This small molecule binds to this protein.
Small molecule (SMILES): Nc1nnc(CCCl)s1

Binding-site contacts:
Ligand atom CAC contacts residue PRO230 of chain 1.B at 3.9 Å (hydrophobic).
Ligand atom NAF contacts residue TYR194 of chain 1.B at 4.3 Å.
Ligand atom CLA contacts residue MET233 of chain 1.B at 4.1 Å.
Ligand atom CAD contacts residue PRO230 of chain 1.B at 4.0 Å (hydrophobic).
Ligand atom NAA contacts residue NAP1 of chain 1.I at 3.1 Å (h-bond).
Ligand atom NAF contacts residue GLY225 of chain 1.B at 4.4 Å.
Ligand atom CLA contacts residue TRP241 of chain 1.B at 3.7 Å.
Ligand atom CAH contacts residue PHE117 of chain 1.B at 3.8 Å (hydrophobic).
Ligand atom CAD contacts residue NAP1 of chain 1.I at 3.6 Å.
Ligand atom CAH contacts residue TYR194 of chain 1.B at 3.4 Å (hydrophobic).
Ligand atom CAD contacts residue VAL226 of chain 1.B at 4.3 Å (hydrophobic).
Ligand atom NAE contacts residue PHE117 of chain 1.B at 3.7 Å.
Ligand atom CAC contacts residue PHE117 of chain 1.B at 4.1 Å (hydrophobic).
Ligand atom CAI contacts residue PHE117 of chain 1.B at 4.0 Å (hydrophobic).
Ligand atom NAA contacts residue PHE117 of chain 1.B at 3.6 Å.
Ligand atom CAI contacts residue NAP1 of chain 1.I at 3.5 Å.
Ligand atom NAA contacts residue TYR194 of chain 1.B at 2.9 Å (h-bond).
Ligand atom NAE contacts residue NAP1 of chain 1.I at 3.4 Å.
Ligand atom SAG contacts residue PHE117 of chain 1.B at 3.9 Å.
Ligand atom NAE contacts residue ASP181 of chain 1.B at 3.3 Å (salt-bridge).
Ligand atom SAG contacts residue PRO230 of chain 1.B at 4.2 Å.
Ligand atom CAH contacts residue NAP1 of chain 1.I at 3.6 Å.
Ligand atom NAF contacts residue PHE117 of chain 1.B at 4.0 Å.
Ligand atom CAC contacts residue MET233 of chain 1.B at 3.9 Å (hydrophobic).
Ligand atom CAH contacts residue ASP181 of chain 1.B at 4.4 Å.
Ligand atom CAC contacts residue DTU1 of chain 1.K at 4.0 Å.
Ligand atom CLA contacts residue DTU1 of chain 1.K at 3.4 Å.
Ligand atom CLA contacts residue VAL226 of chain 1.B at 3.9 Å.
Ligand atom CAD contacts residue GLY225 of chain 1.B at 4.5 Å.
Ligand atom NAE contacts residue TYR194 of chain 1.B at 3.2 Å (h-bond).
Ligand atom NAF contacts residue NAP1 of chain 1.I at 3.4 Å.
Ligand atom SAG contacts residue NAP1 of chain 1.I at 3.5 Å.
Ligand atom NAF contacts residue ASP181 of chain 1.B at 3.8 Å.

Sequence of chain 1.B:
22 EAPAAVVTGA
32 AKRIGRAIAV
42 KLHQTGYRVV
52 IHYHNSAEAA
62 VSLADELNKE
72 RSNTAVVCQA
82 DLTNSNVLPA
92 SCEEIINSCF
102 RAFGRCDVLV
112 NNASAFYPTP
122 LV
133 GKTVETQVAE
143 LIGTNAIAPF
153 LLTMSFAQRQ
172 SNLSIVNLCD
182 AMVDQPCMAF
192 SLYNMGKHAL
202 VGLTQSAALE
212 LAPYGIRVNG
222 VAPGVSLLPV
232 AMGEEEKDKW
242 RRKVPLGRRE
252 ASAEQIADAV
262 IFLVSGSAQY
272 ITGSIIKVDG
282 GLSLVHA